Binding-site contacts:
Ligand atom C1 contacts residue SER113 of chain 2.A at 4.2 Å.
Ligand atom C6 contacts residue SER113 of chain 2.A at 4.3 Å.
Ligand atom O6 contacts residue HIS112 of chain 2.A at 4.1 Å.
Ligand atom C2 contacts residue ASN313 of chain 2.A at 3.8 Å.
Ligand atom O5 contacts residue SER113 of chain 2.A at 4.2 Å.
Ligand atom O6 contacts residue MET309 of chain 2.A at 4.3 Å.
Ligand atom O5 contacts residue ASN313 of chain 2.A at 3.7 Å.
Ligand atom C1 contacts residue HIS112 of chain 2.A at 4.3 Å.
Ligand atom C4 contacts residue ASN313 of chain 2.A at 1.3 Å.
Ligand atom C6 contacts residue LEU310 of chain 2.A at 4.4 Å (hydrophobic).
Ligand atom C1 contacts residue ASN313 of chain 2.A at 4.2 Å.
Ligand atom C4 contacts residue SER113 of chain 2.A at 4.1 Å.
Ligand atom O6 contacts residue SER113 of chain 2.A at 4.2 Å.
Ligand atom C5 contacts residue SER113 of chain 2.A at 3.5 Å.
Ligand atom C6 contacts residue ASN313 of chain 2.A at 3.0 Å.
Ligand atom C3 contacts residue ASN313 of chain 2.A at 2.5 Å.
Ligand atom O5 contacts residue HIS112 of chain 2.A at 4.2 Å.
Ligand atom O3 contacts residue ASN313 of chain 2.A at 2.9 Å (h-bond).
Ligand atom C5 contacts residue ASN313 of chain 2.A at 2.5 Å.
Ligand atom O6 contacts residue ASN313 of chain 2.A at 4.2 Å.

Sequence of chain 2.A:
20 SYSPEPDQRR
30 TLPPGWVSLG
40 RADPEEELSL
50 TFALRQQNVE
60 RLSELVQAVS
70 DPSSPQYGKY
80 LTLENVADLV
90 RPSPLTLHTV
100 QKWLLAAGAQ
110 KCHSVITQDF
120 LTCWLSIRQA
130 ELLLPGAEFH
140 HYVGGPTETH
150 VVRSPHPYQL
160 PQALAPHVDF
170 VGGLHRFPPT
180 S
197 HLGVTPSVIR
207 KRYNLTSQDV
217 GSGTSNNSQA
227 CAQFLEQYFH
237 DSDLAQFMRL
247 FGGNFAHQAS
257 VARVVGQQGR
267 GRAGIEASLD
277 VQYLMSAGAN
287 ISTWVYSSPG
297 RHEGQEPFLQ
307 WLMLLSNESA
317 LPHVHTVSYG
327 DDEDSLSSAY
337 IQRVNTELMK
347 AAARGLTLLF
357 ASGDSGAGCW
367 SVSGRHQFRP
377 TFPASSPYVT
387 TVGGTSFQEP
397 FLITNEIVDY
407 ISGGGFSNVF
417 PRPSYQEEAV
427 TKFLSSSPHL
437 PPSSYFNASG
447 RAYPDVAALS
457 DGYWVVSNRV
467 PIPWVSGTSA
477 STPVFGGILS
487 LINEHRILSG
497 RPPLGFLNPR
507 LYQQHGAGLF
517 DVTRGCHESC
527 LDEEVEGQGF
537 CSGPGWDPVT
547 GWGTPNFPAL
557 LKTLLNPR

This small molecule binds to this protein.
Small molecule (SMILES): CC(=O)N[C@@H]1[C@@H](O)[C@H](O)[C@@H](CO)O[C@H]1O